Sequence of chain 22.E:
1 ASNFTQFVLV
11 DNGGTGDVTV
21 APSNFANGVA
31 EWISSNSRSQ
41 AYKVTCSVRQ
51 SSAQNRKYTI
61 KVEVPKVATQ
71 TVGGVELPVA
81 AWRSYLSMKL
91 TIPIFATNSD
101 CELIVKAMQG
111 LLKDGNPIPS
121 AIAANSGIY

Sequence of chain 43.E:
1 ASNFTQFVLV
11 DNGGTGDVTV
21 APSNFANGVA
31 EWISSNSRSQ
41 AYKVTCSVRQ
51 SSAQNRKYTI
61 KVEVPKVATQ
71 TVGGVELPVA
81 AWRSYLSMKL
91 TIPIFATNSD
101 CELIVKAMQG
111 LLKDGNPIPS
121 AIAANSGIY

The protein below binds the small molecule below.
Small molecule (SMILES): Nc1nc(=O)c2ncn([C@@H]3O[C@H](CO[P](=O)(O)O[C@H]4[C@@H](O)[C@H](n5cnc6c(N)ncnc65)O[C@@H]4CO[P](=O)(O)O[C@@H]4[C@@H](O)[C@H](n5cnc6c(N)ncnc65)O[C@@H]4COP(=O)=O)[C@@H](O)[C@H]3O)c2[nH]1

Binding-site contacts:
Ligand atom N6 contacts residue CYS46 of chain 22.E at 3.4 Å (h-bond).
Ligand atom OP2 contacts residue GLU63 of chain 22.E at 3.6 Å (salt-bridge).
Ligand atom N9 contacts residue LYS61 of chain 22.E at 3.7 Å.
Ligand atom C4 contacts residue TYR85 of chain 22.E at 3.8 Å (hydrophobic).
Ligand atom C4 contacts residue LYS61 of chain 22.E at 3.7 Å.
Ligand atom OP1 contacts residue LYS43 of chain 22.E at 2.9 Å (salt-bridge).
Ligand atom P contacts residue LYS43 of chain 22.E at 3.2 Å.
Ligand atom N7 contacts residue LYS61 of chain 22.E at 3.7 Å.
Ligand atom C8 contacts residue LYS61 of chain 22.E at 3.7 Å.
Ligand atom C8 contacts residue TYR85 of chain 22.E at 3.8 Å (hydrophobic).
Ligand atom N1 contacts residue TYR85 of chain 22.E at 3.5 Å.
Ligand atom N6 contacts residue THR91 of chain 43.E at 3.5 Å (h-bond).
Ligand atom N7 contacts residue THR45 of chain 22.E at 2.5 Å (h-bond).
Ligand atom C6 contacts residue LYS61 of chain 22.E at 3.8 Å.
Ligand atom N6 contacts residue THR45 of chain 22.E at 2.5 Å (h-bond).
Ligand atom C5' contacts residue TYR85 of chain 22.E at 4.0 Å (hydrophobic).
Ligand atom N6 contacts residue LYS61 of chain 22.E at 4.1 Å.
Ligand atom C6 contacts residue THR59 of chain 22.E at 3.6 Å.
Ligand atom N1 contacts residue THR59 of chain 22.E at 3.5 Å.
Ligand atom O6 contacts residue LYS61 of chain 22.E at 3.0 Å (salt-bridge).
Ligand atom N9 contacts residue TYR85 of chain 22.E at 4.0 Å.
Ligand atom P contacts residue TYR85 of chain 22.E at 3.7 Å.
Ligand atom C5 contacts residue TYR85 of chain 22.E at 3.5 Å (hydrophobic).
Ligand atom N6 contacts residue THR59 of chain 22.E at 2.8 Å (h-bond).
Ligand atom C6 contacts residue SER47 of chain 22.E at 3.9 Å.
Ligand atom N1 contacts residue SER47 of chain 22.E at 2.9 Å (h-bond).
Ligand atom C6 contacts residue THR45 of chain 22.E at 3.1 Å.
Ligand atom C5 contacts residue THR45 of chain 22.E at 3.1 Å.
Ligand atom OP2 contacts residue LYS43 of chain 22.E at 2.7 Å (salt-bridge).
Ligand atom C2 contacts residue SER47 of chain 22.E at 3.4 Å.
Ligand atom C5 contacts residue VAL29 of chain 22.E at 4.0 Å (hydrophobic).
Ligand atom C2 contacts residue THR59 of chain 22.E at 4.1 Å.
Ligand atom C6 contacts residue TYR85 of chain 22.E at 3.4 Å (hydrophobic).
Ligand atom C6 contacts residue VAL29 of chain 22.E at 4.1 Å (hydrophobic).
Ligand atom N7 contacts residue TYR85 of chain 22.E at 3.7 Å.
Ligand atom N6 contacts residue SER47 of chain 22.E at 4.1 Å.
Ligand atom C5 contacts residue LYS61 of chain 22.E at 3.7 Å.
Ligand atom OP1 contacts residue TYR85 of chain 22.E at 3.5 Å (h-bond).
Ligand atom N6 contacts residue TYR85 of chain 22.E at 3.4 Å.
Ligand atom C8 contacts residue THR45 of chain 22.E at 3.8 Å.